Binding-site contacts:
Ligand atom C1 contacts residue ARG183 of chain 1.H at 3.5 Å.
Ligand atom O7 contacts residue ASN188 of chain 1.H at 4.2 Å.
Ligand atom C7 contacts residue ASN188 of chain 1.H at 3.8 Å.
Ligand atom C6 contacts residue ARG183 of chain 1.H at 3.5 Å.
Ligand atom N2 contacts residue ASN188 of chain 1.H at 2.9 Å (h-bond).
Ligand atom C3 contacts residue ASN188 of chain 1.H at 3.8 Å.
Ligand atom C5 contacts residue ARG183 of chain 1.H at 3.5 Å.
Ligand atom C8 contacts residue THR189 of chain 1.H at 3.8 Å.
Ligand atom C2 contacts residue ASN188 of chain 1.H at 2.5 Å.
Ligand atom C5 contacts residue ASN188 of chain 1.H at 3.6 Å.
Ligand atom C8 contacts residue ASN188 of chain 1.H at 3.7 Å.
Ligand atom C1 contacts residue ASN188 of chain 1.H at 1.4 Å.
Ligand atom C4 contacts residue ASN188 of chain 1.H at 4.2 Å.
Ligand atom O5 contacts residue ASN188 of chain 1.H at 2.3 Å (h-bond).
Ligand atom O5 contacts residue ARG183 of chain 1.H at 2.8 Å (salt-bridge).
Ligand atom O6 contacts residue ARG183 of chain 1.H at 4.5 Å.

Sequence of chain 1.H:
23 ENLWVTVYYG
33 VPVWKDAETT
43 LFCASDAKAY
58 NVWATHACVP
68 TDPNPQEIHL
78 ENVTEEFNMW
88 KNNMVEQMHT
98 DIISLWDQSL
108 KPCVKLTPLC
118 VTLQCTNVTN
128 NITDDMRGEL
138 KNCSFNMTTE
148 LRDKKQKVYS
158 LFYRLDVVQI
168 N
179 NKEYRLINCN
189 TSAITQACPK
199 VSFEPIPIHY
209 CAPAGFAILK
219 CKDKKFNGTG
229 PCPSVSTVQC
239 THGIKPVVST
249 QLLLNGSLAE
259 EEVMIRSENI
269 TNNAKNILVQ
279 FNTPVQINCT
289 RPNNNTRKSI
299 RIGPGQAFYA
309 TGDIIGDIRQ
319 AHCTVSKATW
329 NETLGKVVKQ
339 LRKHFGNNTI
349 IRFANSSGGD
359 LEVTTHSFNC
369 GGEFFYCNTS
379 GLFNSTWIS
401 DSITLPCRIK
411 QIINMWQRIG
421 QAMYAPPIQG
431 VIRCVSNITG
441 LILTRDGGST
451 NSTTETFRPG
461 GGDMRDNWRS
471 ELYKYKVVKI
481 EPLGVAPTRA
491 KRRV

The protein below binds the small molecule below.
Small molecule (SMILES): CC(=O)N[C@H]1[C@H](O[C@H]2[C@H](O)[C@@H](NC(C)=O)CO[C@@H]2CO)O[C@H](CO)[C@@H](O)[C@@H]1O